Sequence of chain 1.B:
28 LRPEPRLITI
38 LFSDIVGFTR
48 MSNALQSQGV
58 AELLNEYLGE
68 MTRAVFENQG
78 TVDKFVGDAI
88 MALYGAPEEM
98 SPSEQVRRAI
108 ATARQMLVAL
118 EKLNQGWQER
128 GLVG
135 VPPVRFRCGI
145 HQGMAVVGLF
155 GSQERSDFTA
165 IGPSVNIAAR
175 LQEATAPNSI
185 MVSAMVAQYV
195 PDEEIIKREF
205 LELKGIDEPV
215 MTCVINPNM

The protein below binds the small molecule below.
Small molecule (SMILES): Nc1ncnc2c1ncn2[C@@H]1O[C@H](CO[P](=O)(S)OP(=O)(O)OP(=O)(O)O)[C@@H](O)[C@H]1O

Binding-site contacts:
Ligand atom O2B contacts residue PHE45 of chain 1.B at 2.8 Å (h-bond).
Ligand atom C5 contacts residue VAL169 of chain 2.B at 3.5 Å (hydrophobic).
Ligand atom O3G contacts residue MG1 of chain 1.I at 2.1 Å.
Ligand atom O5' contacts residue ASN170 of chain 2.B at 3.5 Å (h-bond).
Ligand atom O2A contacts residue MG1 of chain 1.I at 2.4 Å.
Ligand atom O3G contacts residue ARG141 of chain 1.B at 2.4 Å (salt-bridge).
Ligand atom N6 contacts residue GLY84 of chain 1.B at 3.1 Å (h-bond).
Ligand atom PG contacts residue MG1 of chain 1.I at 3.3 Å.
Ligand atom O2B contacts residue MG1 of chain 1.I at 2.7 Å.
Ligand atom C6 contacts residue GLY84 of chain 1.B at 3.1 Å.
Ligand atom C2 contacts residue VAL83 of chain 1.B at 3.5 Å (hydrophobic).
Ligand atom PG contacts residue ARG141 of chain 1.B at 3.2 Å.
Ligand atom O1B contacts residue PHE45 of chain 1.B at 3.5 Å (h-bond).
Ligand atom N1 contacts residue MET88 of chain 2.B at 3.2 Å (h-bond).
Ligand atom S1G contacts residue ASP85 of chain 1.B at 3.0 Å (salt-bridge).
Ligand atom O1B contacts residue THR46 of chain 1.B at 2.7 Å (h-bond).
Ligand atom PA contacts residue MG1 of chain 1.H at 3.1 Å.
Ligand atom O3A contacts residue THR46 of chain 1.B at 2.7 Å (h-bond).
Ligand atom N1 contacts residue LYS81 of chain 2.B at 2.7 Å (salt-bridge).
Ligand atom O2A contacts residue MG1 of chain 1.H at 1.9 Å.
Ligand atom N7 contacts residue VAL169 of chain 2.B at 3.5 Å.
Ligand atom O2G contacts residue ARG141 of chain 1.B at 2.9 Å (salt-bridge).
Ligand atom C2 contacts residue MET88 of chain 2.B at 3.1 Å (hydrophobic).
Ligand atom N3 contacts residue VAL83 of chain 1.B at 3.3 Å.
Ligand atom C5 contacts residue GLY84 of chain 1.B at 3.5 Å.
Ligand atom PB contacts residue THR46 of chain 1.B at 3.3 Å.
Ligand atom O1A contacts residue GLY44 of chain 1.B at 2.6 Å (h-bond).
Ligand atom C3' contacts residue MG1 of chain 1.H at 3.5 Å.
Ligand atom N6 contacts residue ALA164 of chain 2.B at 2.9 Å (h-bond).
Ligand atom O2B contacts residue ILE42 of chain 1.B at 3.2 Å (h-bond).
Ligand atom O3A contacts residue ASN170 of chain 2.B at 3.5 Å (h-bond).
Ligand atom N1 contacts residue THR163 of chain 2.B at 3.5 Å (h-bond).
Ligand atom N7 contacts residue GLY84 of chain 1.B at 3.5 Å.
Ligand atom C6 contacts residue THR163 of chain 2.B at 3.5 Å.
Ligand atom O3G contacts residue ILE42 of chain 1.B at 2.8 Å (h-bond).
Ligand atom N6 contacts residue THR163 of chain 2.B at 2.7 Å (h-bond).
Ligand atom N3 contacts residue PHE39 of chain 2.B at 3.4 Å.
Ligand atom O2A contacts residue ASP85 of chain 1.B at 3.0 Å (salt-bridge).
Ligand atom O2B contacts residue ASP85 of chain 1.B at 3.2 Å (salt-bridge).
Ligand atom O3G contacts residue ASP41 of chain 1.B at 3.4 Å (salt-bridge).

Sequence of chain 2.B:
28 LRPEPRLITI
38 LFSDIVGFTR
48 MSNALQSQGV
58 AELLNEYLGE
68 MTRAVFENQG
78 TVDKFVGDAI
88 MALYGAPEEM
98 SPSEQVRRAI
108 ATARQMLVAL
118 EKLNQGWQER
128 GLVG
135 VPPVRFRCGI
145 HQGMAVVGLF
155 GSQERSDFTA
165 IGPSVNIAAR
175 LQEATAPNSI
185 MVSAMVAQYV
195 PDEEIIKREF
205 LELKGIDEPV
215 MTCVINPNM